Sequence of chain 2.B:
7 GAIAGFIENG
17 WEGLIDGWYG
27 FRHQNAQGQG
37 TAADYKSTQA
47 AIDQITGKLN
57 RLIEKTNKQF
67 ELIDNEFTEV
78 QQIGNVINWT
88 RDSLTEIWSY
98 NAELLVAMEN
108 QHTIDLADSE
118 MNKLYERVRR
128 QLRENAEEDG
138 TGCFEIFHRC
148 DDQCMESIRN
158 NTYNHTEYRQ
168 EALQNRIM

A protein and the small-molecule ligand that binds it are described below.
Small molecule (SMILES): CC(=O)N[C@H]1[C@H](O[C@H]2[C@H](O)[C@@H](NC(C)=O)CO[C@@H]2CO)O[C@H](CO)[C@@H](O)[C@@H]1O

Sequence of chain 2.A:
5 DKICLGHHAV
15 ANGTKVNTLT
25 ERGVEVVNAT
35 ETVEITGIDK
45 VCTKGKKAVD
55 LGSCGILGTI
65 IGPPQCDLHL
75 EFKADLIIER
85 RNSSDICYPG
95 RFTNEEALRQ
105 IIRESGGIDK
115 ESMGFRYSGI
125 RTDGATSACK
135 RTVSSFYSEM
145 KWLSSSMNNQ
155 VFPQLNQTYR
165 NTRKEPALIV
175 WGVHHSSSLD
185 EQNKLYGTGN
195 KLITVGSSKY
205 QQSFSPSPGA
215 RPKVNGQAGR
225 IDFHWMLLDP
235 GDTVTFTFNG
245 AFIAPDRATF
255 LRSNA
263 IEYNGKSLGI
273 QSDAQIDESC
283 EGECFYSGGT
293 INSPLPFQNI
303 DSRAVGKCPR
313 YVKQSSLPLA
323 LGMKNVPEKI

Binding-site contacts:
Ligand atom C6 contacts residue LEU323 of chain 2.A at 3.7 Å (hydrophobic).
Ligand atom C5 contacts residue ASN32 of chain 2.A at 3.5 Å.
Ligand atom C4 contacts residue ASN32 of chain 2.A at 4.2 Å.
Ligand atom C6 contacts residue THR34 of chain 2.A at 4.4 Å.
Ligand atom O7 contacts residue TRP24 of chain 2.B at 4.1 Å.
Ligand atom N2 contacts residue ASN32 of chain 2.A at 3.0 Å (h-bond).
Ligand atom O6 contacts residue LEU323 of chain 2.A at 4.4 Å.
Ligand atom O5 contacts residue LEU323 of chain 2.A at 3.6 Å.
Ligand atom C3 contacts residue ASN32 of chain 2.A at 3.9 Å.
Ligand atom C5 contacts residue LEU323 of chain 2.A at 4.2 Å (hydrophobic).
Ligand atom O7 contacts residue LEU323 of chain 2.A at 4.1 Å.
Ligand atom O6 contacts residue THR34 of chain 2.A at 4.3 Å.
Ligand atom C8 contacts residue ASN32 of chain 2.A at 4.4 Å.
Ligand atom O5 contacts residue ASN32 of chain 2.A at 2.2 Å (h-bond).
Ligand atom O7 contacts residue ASN32 of chain 2.A at 2.4 Å (h-bond).
Ligand atom C2 contacts residue ASN32 of chain 2.A at 2.6 Å.
Ligand atom C6 contacts residue ALA33 of chain 2.A at 4.1 Å (hydrophobic).
Ligand atom O6 contacts residue ASN32 of chain 2.A at 3.9 Å.
Ligand atom C1 contacts residue ASN32 of chain 2.A at 1.4 Å.
Ligand atom C6 contacts residue ASN32 of chain 2.A at 4.2 Å.
Ligand atom O6 contacts residue ALA33 of chain 2.A at 3.1 Å (h-bond).
Ligand atom C7 contacts residue ASN32 of chain 2.A at 3.0 Å.
Ligand atom C8 contacts residue TRP24 of chain 2.B at 4.1 Å (hydrophobic).